Sequence of chain 1.A:
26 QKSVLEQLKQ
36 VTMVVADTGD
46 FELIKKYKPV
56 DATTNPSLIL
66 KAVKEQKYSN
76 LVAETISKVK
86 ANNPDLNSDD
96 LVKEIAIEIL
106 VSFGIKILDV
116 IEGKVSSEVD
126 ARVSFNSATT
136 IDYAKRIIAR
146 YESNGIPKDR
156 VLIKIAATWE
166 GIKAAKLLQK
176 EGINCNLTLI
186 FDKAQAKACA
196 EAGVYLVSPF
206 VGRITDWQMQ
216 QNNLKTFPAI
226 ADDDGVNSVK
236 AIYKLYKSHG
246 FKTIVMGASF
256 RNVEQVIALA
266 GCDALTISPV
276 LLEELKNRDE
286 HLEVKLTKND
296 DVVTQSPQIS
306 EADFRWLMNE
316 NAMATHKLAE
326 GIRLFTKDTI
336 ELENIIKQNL

Binding-site contacts:
Ligand atom O5 contacts residue SER254 of chain 1.A at 3.3 Å (h-bond).
Ligand atom O4 contacts residue PHE205 of chain 1.A at 3.7 Å.
Ligand atom O3 contacts residue ASP42 of chain 1.A at 2.6 Å (salt-bridge).
Ligand atom C1 contacts residue LYS159 of chain 1.A at 2.5 Å.
Ligand atom C5 contacts residue ASN60 of chain 1.A at 3.5 Å.
Ligand atom O3 contacts residue THR58 of chain 1.A at 3.7 Å.
Ligand atom C6 contacts residue ASN60 of chain 1.A at 3.8 Å.
Ligand atom O3P contacts residue SER254 of chain 1.A at 2.5 Å (h-bond).
Ligand atom C1 contacts residue SER203 of chain 1.A at 3.3 Å.
Ligand atom O3 contacts residue THR59 of chain 1.A at 3.8 Å.
Ligand atom O5 contacts residue ASP42 of chain 1.A at 2.6 Å (salt-bridge).
Ligand atom O4 contacts residue LYS159 of chain 1.A at 3.5 Å (salt-bridge).
Ligand atom O1 contacts residue ASN181 of chain 1.A at 3.2 Å (h-bond).
Ligand atom O4 contacts residue PHE330 of chain 1.A at 3.9 Å.
Ligand atom C6 contacts residue PHE205 of chain 1.A at 3.6 Å (hydrophobic).
Ligand atom O1 contacts residue LYS159 of chain 1.A at 3.0 Å (salt-bridge).
Ligand atom C3 contacts residue LYS159 of chain 1.A at 2.4 Å.
Ligand atom O4 contacts residue ASN60 of chain 1.A at 2.6 Å (h-bond).
Ligand atom C4 contacts residue LYS159 of chain 1.A at 3.5 Å.
Ligand atom O3P contacts residue ARG256 of chain 1.A at 3.0 Å (salt-bridge).
Ligand atom O3 contacts residue ASN60 of chain 1.A at 3.3 Å (h-bond).
Ligand atom C3 contacts residue ASP42 of chain 1.A at 3.4 Å.
Ligand atom O1P contacts residue ARG208 of chain 1.A at 2.9 Å (salt-bridge).
Ligand atom O3P contacts residue ARG208 of chain 1.A at 2.8 Å (salt-bridge).
Ligand atom C2 contacts residue LYS159 of chain 1.A at 1.3 Å.
Ligand atom O1 contacts residue THR58 of chain 1.A at 3.6 Å.
Ligand atom P contacts residue ARG256 of chain 1.A at 3.9 Å.
Ligand atom O1 contacts residue MET251 of chain 1.A at 3.4 Å.
Ligand atom O3 contacts residue LYS159 of chain 1.A at 2.6 Å (salt-bridge).
Ligand atom O6 contacts residue SER254 of chain 1.A at 3.6 Å.
Ligand atom C4 contacts residue ASN60 of chain 1.A at 3.5 Å.
Ligand atom O3 contacts residue LEU63 of chain 1.A at 3.8 Å.
Ligand atom C1 contacts residue THR183 of chain 1.A at 3.6 Å.
Ligand atom O1 contacts residue SER203 of chain 1.A at 2.7 Å (h-bond).
Ligand atom P contacts residue SER254 of chain 1.A at 3.6 Å.
Ligand atom C5 contacts residue ASP42 of chain 1.A at 3.3 Å.
Ligand atom P contacts residue ARG208 of chain 1.A at 3.8 Å.
Ligand atom C4 contacts residue PHE205 of chain 1.A at 3.7 Å (hydrophobic).
Ligand atom O2P contacts residue ARG256 of chain 1.A at 2.9 Å (salt-bridge).
Ligand atom O5 contacts residue ALA253 of chain 1.A at 3.8 Å.

A small-molecule ligand and the protein it binds are described below.
Small molecule (SMILES): O=C(CO)[C@@H](O)[C@H](O)[C@H](O)COP(=O)(O)O